Binding-site contacts:
Ligand atom O6 contacts residue ASN42 of chain 1.A at 4.3 Å.
Ligand atom C1 contacts residue ASN42 of chain 1.A at 1.4 Å.
Ligand atom N2 contacts residue SER24 of chain 1.A at 4.2 Å.
Ligand atom C7 contacts residue ARG25 of chain 1.A at 4.4 Å.
Ligand atom C2 contacts residue ASN42 of chain 1.A at 2.7 Å.
Ligand atom O5 contacts residue ASN42 of chain 1.A at 1.7 Å (h-bond).
Ligand atom N2 contacts residue ASN42 of chain 1.A at 3.4 Å (h-bond).
Ligand atom O7 contacts residue ASN42 of chain 1.A at 3.6 Å.
Ligand atom C3 contacts residue ASN42 of chain 1.A at 3.8 Å.
Ligand atom C8 contacts residue ARG25 of chain 1.A at 3.6 Å.
Ligand atom C4 contacts residue ASN42 of chain 1.A at 3.9 Å.
Ligand atom C6 contacts residue ASN42 of chain 1.A at 4.0 Å.
Ligand atom C5 contacts residue ASN42 of chain 1.A at 3.1 Å.
Ligand atom C7 contacts residue ASN42 of chain 1.A at 3.7 Å.
Ligand atom C1 contacts residue SER24 of chain 1.A at 4.3 Å.

A protein and the small-molecule ligand that binds it are described below.
Small molecule (SMILES): CC(=O)N[C@@H]1[C@@H](O)[C@H](O)[C@@H](CO)O[C@H]1O

Sequence of chain 1.A:
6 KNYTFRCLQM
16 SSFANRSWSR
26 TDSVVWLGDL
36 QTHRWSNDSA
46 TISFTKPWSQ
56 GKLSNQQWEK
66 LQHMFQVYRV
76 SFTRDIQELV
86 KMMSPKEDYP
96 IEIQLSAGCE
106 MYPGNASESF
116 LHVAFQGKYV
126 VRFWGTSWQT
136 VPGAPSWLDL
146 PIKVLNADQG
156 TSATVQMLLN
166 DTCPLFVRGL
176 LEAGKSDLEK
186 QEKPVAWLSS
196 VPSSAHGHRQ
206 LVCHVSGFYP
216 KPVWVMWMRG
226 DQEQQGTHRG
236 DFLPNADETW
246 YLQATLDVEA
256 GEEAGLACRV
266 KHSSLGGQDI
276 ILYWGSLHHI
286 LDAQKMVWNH